The protein below binds the small molecule below.
Small molecule (SMILES): CC(=O)N[C@H]1[C@H](O[C@H]2[C@H](O)[C@@H](NC(C)=O)CO[C@@H]2CO)O[C@H](CO)[C@@H](O)[C@@H]1O

Binding-site contacts:
Ligand atom C3 contacts residue ASN167 of chain 3.A at 3.8 Å.
Ligand atom N2 contacts residue ASN167 of chain 3.A at 2.8 Å (h-bond).
Ligand atom C5 contacts residue ASN167 of chain 3.A at 3.7 Å.
Ligand atom C7 contacts residue ARG278 of chain 2.A at 4.5 Å.
Ligand atom O5 contacts residue ASN167 of chain 3.A at 2.4 Å (h-bond).
Ligand atom C6 contacts residue VAL144 of chain 3.A at 3.7 Å (hydrophobic).
Ligand atom C1 contacts residue ARG162 of chain 3.A at 3.9 Å.
Ligand atom O6 contacts residue VAL144 of chain 3.A at 3.5 Å.
Ligand atom C8 contacts residue ARG278 of chain 2.A at 3.9 Å.
Ligand atom C1 contacts residue ASN167 of chain 3.A at 1.4 Å.
Ligand atom C2 contacts residue ASN167 of chain 3.A at 2.4 Å.
Ligand atom O7 contacts residue ARG278 of chain 2.A at 4.3 Å.
Ligand atom C8 contacts residue ASN167 of chain 3.A at 3.3 Å.
Ligand atom O5 contacts residue ARG162 of chain 3.A at 3.5 Å (salt-bridge).
Ligand atom C4 contacts residue ASN167 of chain 3.A at 4.2 Å.
Ligand atom C8 contacts residue VAL144 of chain 3.A at 4.1 Å (hydrophobic).
Ligand atom O7 contacts residue ASN167 of chain 3.A at 4.2 Å.
Ligand atom C7 contacts residue ASN167 of chain 3.A at 3.3 Å.

Sequence of chain 2.A:
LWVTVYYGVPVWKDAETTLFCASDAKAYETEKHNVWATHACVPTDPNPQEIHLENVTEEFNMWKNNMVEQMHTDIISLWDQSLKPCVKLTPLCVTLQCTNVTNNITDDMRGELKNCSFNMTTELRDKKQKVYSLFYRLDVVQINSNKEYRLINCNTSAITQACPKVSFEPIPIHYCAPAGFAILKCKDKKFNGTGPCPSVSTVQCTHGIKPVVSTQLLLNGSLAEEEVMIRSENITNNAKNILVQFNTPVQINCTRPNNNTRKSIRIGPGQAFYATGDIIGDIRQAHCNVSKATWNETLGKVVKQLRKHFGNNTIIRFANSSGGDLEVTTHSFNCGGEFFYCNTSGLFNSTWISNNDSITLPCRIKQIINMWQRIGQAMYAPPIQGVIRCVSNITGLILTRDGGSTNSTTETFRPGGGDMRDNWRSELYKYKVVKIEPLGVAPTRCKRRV

Sequence of chain 3.A:
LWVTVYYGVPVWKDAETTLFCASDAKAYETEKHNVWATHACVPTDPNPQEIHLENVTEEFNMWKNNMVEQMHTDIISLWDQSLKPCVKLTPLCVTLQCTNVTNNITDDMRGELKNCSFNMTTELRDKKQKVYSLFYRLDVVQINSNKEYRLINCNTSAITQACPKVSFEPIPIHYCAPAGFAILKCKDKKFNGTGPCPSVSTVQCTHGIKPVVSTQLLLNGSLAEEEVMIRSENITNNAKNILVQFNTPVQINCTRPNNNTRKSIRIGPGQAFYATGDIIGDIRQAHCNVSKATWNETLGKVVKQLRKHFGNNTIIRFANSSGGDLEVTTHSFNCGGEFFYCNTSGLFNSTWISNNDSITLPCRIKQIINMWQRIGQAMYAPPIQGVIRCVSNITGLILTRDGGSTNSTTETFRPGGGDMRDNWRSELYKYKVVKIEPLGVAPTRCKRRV